This protein binds this small molecule.
Small molecule (SMILES): Cc1cc(CCCCCOc2ccc(C3=NCCO3)cc2Cl)on1

Sequence of chain 31.A:
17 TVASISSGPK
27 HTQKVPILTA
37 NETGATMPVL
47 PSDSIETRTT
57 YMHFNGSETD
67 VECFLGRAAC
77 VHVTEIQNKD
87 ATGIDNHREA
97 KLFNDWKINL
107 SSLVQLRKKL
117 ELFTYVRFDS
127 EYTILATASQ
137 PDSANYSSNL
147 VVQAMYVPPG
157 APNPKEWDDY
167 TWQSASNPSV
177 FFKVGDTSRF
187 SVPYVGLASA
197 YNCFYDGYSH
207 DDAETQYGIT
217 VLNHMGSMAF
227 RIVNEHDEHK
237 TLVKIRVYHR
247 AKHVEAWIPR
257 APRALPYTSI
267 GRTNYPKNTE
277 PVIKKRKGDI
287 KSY

Sequence of chain 32.C:
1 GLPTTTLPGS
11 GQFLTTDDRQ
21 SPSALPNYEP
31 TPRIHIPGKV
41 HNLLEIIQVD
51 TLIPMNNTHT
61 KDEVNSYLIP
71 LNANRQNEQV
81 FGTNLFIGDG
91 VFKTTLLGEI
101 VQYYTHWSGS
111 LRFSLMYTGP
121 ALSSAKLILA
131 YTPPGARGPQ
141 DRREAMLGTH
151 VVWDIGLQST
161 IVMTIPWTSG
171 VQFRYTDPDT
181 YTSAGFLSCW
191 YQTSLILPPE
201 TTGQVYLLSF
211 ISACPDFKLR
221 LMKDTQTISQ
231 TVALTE

Binding-site contacts:
Ligand atom C2A contacts residue PHE186 of chain 31.A at 3.2 Å (hydrophobic).
Ligand atom C4B contacts residue TYR152 of chain 31.A at 3.8 Å (hydrophobic).
Ligand atom C3B contacts residue TYR152 of chain 31.A at 3.7 Å (hydrophobic).
Ligand atom C4A contacts residue PRO174 of chain 31.A at 3.3 Å (hydrophobic).
Ligand atom C2B contacts residue VAL188 of chain 31.A at 3.7 Å (hydrophobic).
Ligand atom O1 contacts residue MET221 of chain 31.A at 3.2 Å (h-bond).
Ligand atom C5C contacts residue VAL191 of chain 31.A at 3.9 Å (hydrophobic).
Ligand atom C6B contacts residue TYR128 of chain 31.A at 3.8 Å (hydrophobic).
Ligand atom C1C contacts residue LEU106 of chain 31.A at 3.5 Å (hydrophobic).
Ligand atom C5C contacts residue TYR152 of chain 31.A at 3.9 Å (hydrophobic).
Ligand atom CL1 contacts residue TYR128 of chain 31.A at 3.3 Å.
Ligand atom N3A contacts residue PHE186 of chain 31.A at 3.9 Å.
Ligand atom C2C contacts residue TYR197 of chain 31.A at 3.8 Å (hydrophobic).
Ligand atom C5B contacts residue PHE186 of chain 31.A at 3.5 Å (hydrophobic).
Ligand atom N2 contacts residue ASN219 of chain 31.A at 3.6 Å.
Ligand atom C5A contacts residue MET224 of chain 31.A at 3.5 Å (hydrophobic).
Ligand atom C2B contacts residue TYR152 of chain 31.A at 3.8 Å (hydrophobic).
Ligand atom N3A contacts residue ALA24 of chain 31.C at 3.6 Å.
Ligand atom C5B contacts residue MET224 of chain 31.A at 3.5 Å (hydrophobic).
Ligand atom C5A contacts residue ALA150 of chain 31.A at 3.9 Å (hydrophobic).
Ligand atom C4C contacts residue VAL188 of chain 31.A at 3.9 Å (hydrophobic).
Ligand atom C1B contacts residue VAL188 of chain 31.A at 3.9 Å (hydrophobic).
Ligand atom O1A contacts residue PHE186 of chain 31.A at 2.8 Å.
Ligand atom CL1 contacts residue ILE104 of chain 31.A at 3.5 Å.
Ligand atom C4B contacts residue MET224 of chain 31.A at 3.8 Å (hydrophobic).
Ligand atom O1B contacts residue ILE104 of chain 31.A at 3.8 Å.
Ligand atom C4C contacts residue VAL191 of chain 31.A at 3.5 Å (hydrophobic).
Ligand atom N3A contacts residue PRO174 of chain 31.A at 3.7 Å.
Ligand atom C4 contacts residue LEU106 of chain 31.A at 3.6 Å (hydrophobic).
Ligand atom C2A contacts residue MET224 of chain 31.A at 3.4 Å (hydrophobic).
Ligand atom C3C contacts residue TYR128 of chain 31.A at 3.4 Å (hydrophobic).
Ligand atom C1C contacts residue TYR128 of chain 31.A at 3.7 Å (hydrophobic).
Ligand atom C2C contacts residue TYR128 of chain 31.A at 3.8 Å (hydrophobic).
Ligand atom C31 contacts residue TYR197 of chain 31.A at 3.9 Å (hydrophobic).
Ligand atom O1A contacts residue MET224 of chain 31.A at 2.8 Å.
Ligand atom C5 contacts residue LEU106 of chain 31.A at 3.7 Å (hydrophobic).
Ligand atom C5A contacts residue VAL176 of chain 31.A at 3.2 Å (hydrophobic).
Ligand atom C5C contacts residue VAL188 of chain 31.A at 3.9 Å (hydrophobic).
Ligand atom C5A contacts residue PHE186 of chain 31.A at 3.4 Å (hydrophobic).
Ligand atom C4B contacts residue PHE186 of chain 31.A at 3.4 Å (hydrophobic).

Sequence of chain 31.C:
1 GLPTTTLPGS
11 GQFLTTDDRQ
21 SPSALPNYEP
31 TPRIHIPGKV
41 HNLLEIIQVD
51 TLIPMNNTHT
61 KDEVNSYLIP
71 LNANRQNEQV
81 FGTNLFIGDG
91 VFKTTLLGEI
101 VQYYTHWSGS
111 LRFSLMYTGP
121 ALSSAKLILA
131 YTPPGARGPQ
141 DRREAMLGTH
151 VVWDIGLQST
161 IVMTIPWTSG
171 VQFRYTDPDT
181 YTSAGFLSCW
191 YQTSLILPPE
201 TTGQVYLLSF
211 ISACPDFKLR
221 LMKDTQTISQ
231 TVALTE